The protein below binds the small molecule below.
Small molecule (SMILES): CC(=O)N[C@@H]1[C@@H](O)[C@H](O)[C@@H](CO)O[C@H]1O

Binding-site contacts:
Ligand atom C7 contacts residue ASN240 of chain 9.F at 3.2 Å.
Ligand atom C1 contacts residue ASN240 of chain 9.F at 1.5 Å.
Ligand atom C8 contacts residue ASN240 of chain 9.F at 3.9 Å.
Ligand atom O5 contacts residue ASN240 of chain 9.F at 2.4 Å (h-bond).
Ligand atom O7 contacts residue GLY239 of chain 9.F at 3.6 Å.
Ligand atom N2 contacts residue ASN240 of chain 9.F at 2.8 Å (h-bond).
Ligand atom C3 contacts residue ASN240 of chain 9.F at 3.7 Å.
Ligand atom C2 contacts residue ASN240 of chain 9.F at 2.5 Å.
Ligand atom O7 contacts residue ASN240 of chain 9.F at 3.0 Å (h-bond).
Ligand atom C4 contacts residue ASN240 of chain 9.F at 4.3 Å.
Ligand atom C5 contacts residue ASN240 of chain 9.F at 3.7 Å.

Sequence of chain 9.F:
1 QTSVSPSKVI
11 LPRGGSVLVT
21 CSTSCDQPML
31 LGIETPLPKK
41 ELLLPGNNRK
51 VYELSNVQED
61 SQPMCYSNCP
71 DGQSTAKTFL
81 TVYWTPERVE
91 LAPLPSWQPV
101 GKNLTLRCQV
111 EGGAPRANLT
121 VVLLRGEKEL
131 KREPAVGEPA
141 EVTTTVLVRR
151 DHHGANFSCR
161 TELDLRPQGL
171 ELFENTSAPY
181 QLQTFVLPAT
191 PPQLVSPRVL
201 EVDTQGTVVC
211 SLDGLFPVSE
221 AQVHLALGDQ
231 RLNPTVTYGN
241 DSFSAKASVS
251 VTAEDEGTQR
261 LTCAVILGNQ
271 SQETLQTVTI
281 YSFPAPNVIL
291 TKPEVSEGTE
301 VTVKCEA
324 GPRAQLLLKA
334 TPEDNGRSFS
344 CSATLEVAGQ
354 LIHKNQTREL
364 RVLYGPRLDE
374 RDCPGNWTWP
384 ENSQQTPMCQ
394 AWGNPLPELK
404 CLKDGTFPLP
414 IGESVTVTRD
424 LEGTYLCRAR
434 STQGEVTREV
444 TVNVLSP